This protein binds this small molecule.
Small molecule (SMILES): CC(=O)N[C@@H]1[C@@H](O)[C@H](O)[C@@H](CO)O[C@H]1O

Sequence of chain 1.A:
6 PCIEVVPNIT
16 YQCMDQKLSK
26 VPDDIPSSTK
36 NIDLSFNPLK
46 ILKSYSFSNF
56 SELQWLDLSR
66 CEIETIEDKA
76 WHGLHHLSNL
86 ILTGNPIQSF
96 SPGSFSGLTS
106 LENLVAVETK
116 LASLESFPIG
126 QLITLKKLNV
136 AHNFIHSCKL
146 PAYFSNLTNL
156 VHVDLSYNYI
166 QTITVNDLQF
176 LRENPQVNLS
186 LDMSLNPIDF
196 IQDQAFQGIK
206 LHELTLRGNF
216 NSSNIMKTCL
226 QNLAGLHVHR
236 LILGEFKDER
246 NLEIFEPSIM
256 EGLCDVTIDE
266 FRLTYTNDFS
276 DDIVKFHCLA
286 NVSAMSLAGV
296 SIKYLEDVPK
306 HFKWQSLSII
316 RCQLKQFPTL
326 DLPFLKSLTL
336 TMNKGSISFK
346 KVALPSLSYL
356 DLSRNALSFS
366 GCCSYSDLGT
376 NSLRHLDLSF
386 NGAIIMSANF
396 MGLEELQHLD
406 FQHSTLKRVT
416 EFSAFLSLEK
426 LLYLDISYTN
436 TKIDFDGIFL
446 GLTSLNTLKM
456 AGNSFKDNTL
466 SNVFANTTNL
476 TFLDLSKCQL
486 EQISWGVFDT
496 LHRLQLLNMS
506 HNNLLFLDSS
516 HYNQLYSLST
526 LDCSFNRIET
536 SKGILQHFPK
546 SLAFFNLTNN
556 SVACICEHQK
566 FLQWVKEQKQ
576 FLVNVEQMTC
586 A

Binding-site contacts:
Ligand atom C7 contacts residue ASN551 of chain 1.A at 3.2 Å.
Ligand atom C7 contacts residue NAG2 of chain 1.E at 4.3 Å.
Ligand atom C6 contacts residue NAG1 of chain 1.E at 4.3 Å.
Ligand atom N2 contacts residue ASN551 of chain 1.A at 3.0 Å (h-bond).
Ligand atom C4 contacts residue NAG2 of chain 1.E at 4.3 Å.
Ligand atom C8 contacts residue SER505 of chain 1.A at 4.5 Å.
Ligand atom C7 contacts residue SER529 of chain 1.A at 3.8 Å.
Ligand atom C8 contacts residue ASP527 of chain 1.A at 3.9 Å.
Ligand atom C8 contacts residue SER529 of chain 1.A at 3.0 Å.
Ligand atom N2 contacts residue ASP527 of chain 1.A at 2.9 Å (salt-bridge).
Ligand atom N2 contacts residue NAG1 of chain 1.E at 3.9 Å.
Ligand atom O5 contacts residue VAL578 of chain 1.A at 4.5 Å.
Ligand atom N2 contacts residue SER529 of chain 1.A at 4.2 Å.
Ligand atom C3 contacts residue NAG1 of chain 1.E at 3.6 Å.
Ligand atom C5 contacts residue NAG1 of chain 1.E at 3.6 Å.
Ligand atom O5 contacts residue ASN551 of chain 1.A at 4.4 Å.
Ligand atom O4 contacts residue NAG2 of chain 1.E at 4.0 Å.
Ligand atom O4 contacts residue NAG1 of chain 1.E at 3.4 Å.
Ligand atom C3 contacts residue NAG2 of chain 1.E at 3.9 Å.
Ligand atom O7 contacts residue NAG2 of chain 1.E at 4.4 Å.
Ligand atom C4 contacts residue NAG1 of chain 1.E at 3.8 Å.
Ligand atom O3 contacts residue NAG1 of chain 1.E at 3.4 Å (h-bond).
Ligand atom C7 contacts residue NAG1 of chain 1.E at 4.3 Å.
Ligand atom C2 contacts residue ASP527 of chain 1.A at 3.6 Å.
Ligand atom O7 contacts residue ASN551 of chain 1.A at 3.8 Å.
Ligand atom C8 contacts residue NAG1 of chain 1.E at 4.0 Å.
Ligand atom C8 contacts residue PHE530 of chain 1.A at 4.0 Å (hydrophobic).
Ligand atom C1 contacts residue ASN551 of chain 1.A at 3.1 Å.
Ligand atom C8 contacts residue ASN551 of chain 1.A at 3.7 Å.
Ligand atom C7 contacts residue ASP527 of chain 1.A at 3.9 Å.
Ligand atom C2 contacts residue ASN551 of chain 1.A at 3.5 Å.
Ligand atom C8 contacts residue HIS506 of chain 1.A at 4.5 Å.
Ligand atom C1 contacts residue ASP527 of chain 1.A at 3.5 Å.
Ligand atom C2 contacts residue NAG1 of chain 1.E at 4.4 Å.
Ligand atom C3 contacts residue ASP527 of chain 1.A at 4.1 Å.
Ligand atom O3 contacts residue NAG2 of chain 1.E at 2.7 Å (h-bond).